Sequence of chain 1.A:
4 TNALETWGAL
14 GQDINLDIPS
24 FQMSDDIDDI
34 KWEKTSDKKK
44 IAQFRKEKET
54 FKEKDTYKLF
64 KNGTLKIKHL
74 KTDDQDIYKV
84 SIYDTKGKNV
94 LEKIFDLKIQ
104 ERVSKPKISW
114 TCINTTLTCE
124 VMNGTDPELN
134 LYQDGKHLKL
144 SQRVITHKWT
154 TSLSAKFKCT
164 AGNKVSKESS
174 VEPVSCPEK

A protein and the small-molecule ligand that binds it are described below.
Small molecule (SMILES): CC(=O)N[C@@H]1[C@@H](O)[C@H](O)[C@@H](CO)O[C@H]1O

Binding-site contacts:
Ligand atom C8 contacts residue ASN65 of chain 1.A at 4.2 Å.
Ligand atom N2 contacts residue THR67 of chain 1.A at 3.7 Å.
Ligand atom C3 contacts residue ASP20 of chain 1.A at 3.5 Å.
Ligand atom C8 contacts residue ASP20 of chain 1.A at 4.4 Å.
Ligand atom C2 contacts residue THR67 of chain 1.A at 4.2 Å.
Ligand atom O7 contacts residue ASN65 of chain 1.A at 2.8 Å (h-bond).
Ligand atom C8 contacts residue PRO22 of chain 1.A at 4.4 Å (hydrophobic).
Ligand atom O4 contacts residue ASN18 of chain 1.A at 3.7 Å.
Ligand atom O3 contacts residue ASP20 of chain 1.A at 3.8 Å.
Ligand atom C1 contacts residue THR67 of chain 1.A at 3.8 Å.
Ligand atom C5 contacts residue ASN65 of chain 1.A at 3.7 Å.
Ligand atom N2 contacts residue ASN65 of chain 1.A at 2.9 Å (h-bond).
Ligand atom C7 contacts residue THR67 of chain 1.A at 4.5 Å.
Ligand atom C3 contacts residue THR67 of chain 1.A at 4.5 Å.
Ligand atom C5 contacts residue PHE63 of chain 1.A at 3.7 Å (hydrophobic).
Ligand atom C2 contacts residue ASP20 of chain 1.A at 3.9 Å.
Ligand atom O5 contacts residue ASN65 of chain 1.A at 2.4 Å (h-bond).
Ligand atom N2 contacts residue ASP20 of chain 1.A at 3.3 Å (salt-bridge).
Ligand atom O6 contacts residue PHE63 of chain 1.A at 3.6 Å.
Ligand atom C4 contacts residue ASN65 of chain 1.A at 4.2 Å.
Ligand atom C7 contacts residue ASP20 of chain 1.A at 4.3 Å.
Ligand atom O5 contacts residue PHE63 of chain 1.A at 4.1 Å.
Ligand atom C1 contacts residue ASN65 of chain 1.A at 1.5 Å.
Ligand atom C2 contacts residue ASN65 of chain 1.A at 2.5 Å.
Ligand atom C3 contacts residue ASN65 of chain 1.A at 3.8 Å.
Ligand atom C1 contacts residue ASP20 of chain 1.A at 4.4 Å.
Ligand atom C7 contacts residue ASN65 of chain 1.A at 3.0 Å.
Ligand atom C8 contacts residue ILE21 of chain 1.A at 4.2 Å (hydrophobic).
Ligand atom C6 contacts residue PHE63 of chain 1.A at 4.0 Å (hydrophobic).